Sequence of chain 24.A:
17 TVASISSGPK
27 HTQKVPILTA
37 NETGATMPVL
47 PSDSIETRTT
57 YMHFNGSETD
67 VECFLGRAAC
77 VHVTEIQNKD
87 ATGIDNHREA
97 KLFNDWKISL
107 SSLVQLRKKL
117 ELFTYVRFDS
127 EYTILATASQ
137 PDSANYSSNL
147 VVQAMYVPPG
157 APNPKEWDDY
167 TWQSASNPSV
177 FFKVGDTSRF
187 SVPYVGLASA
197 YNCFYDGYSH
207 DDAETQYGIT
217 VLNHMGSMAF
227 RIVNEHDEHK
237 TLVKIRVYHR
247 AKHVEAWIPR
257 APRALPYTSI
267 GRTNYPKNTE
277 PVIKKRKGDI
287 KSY

The small molecule below binds the protein below.
Small molecule (SMILES): Cc1cc(CCCCCOc2ccc(C3=NCCO3)cc2)on1

Sequence of chain 24.C:
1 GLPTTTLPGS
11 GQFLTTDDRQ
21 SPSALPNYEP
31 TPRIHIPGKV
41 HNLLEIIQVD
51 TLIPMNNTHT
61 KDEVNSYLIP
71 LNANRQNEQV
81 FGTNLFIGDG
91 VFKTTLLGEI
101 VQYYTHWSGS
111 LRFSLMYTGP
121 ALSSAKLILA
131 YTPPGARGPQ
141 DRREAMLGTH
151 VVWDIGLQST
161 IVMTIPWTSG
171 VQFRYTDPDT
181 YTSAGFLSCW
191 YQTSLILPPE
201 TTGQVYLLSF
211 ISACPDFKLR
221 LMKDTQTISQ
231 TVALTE

Binding-site contacts:
Ligand atom C1B contacts residue VAL188 of chain 24.A at 3.8 Å (hydrophobic).
Ligand atom C2C contacts residue TYR197 of chain 24.A at 3.7 Å (hydrophobic).
Ligand atom O1 contacts residue MET221 of chain 24.A at 3.9 Å.
Ligand atom C5C contacts residue VAL191 of chain 24.A at 3.8 Å (hydrophobic).
Ligand atom C4C contacts residue VAL188 of chain 24.A at 3.7 Å (hydrophobic).
Ligand atom C3B contacts residue VAL188 of chain 24.A at 3.8 Å (hydrophobic).
Ligand atom C4 contacts residue TYR197 of chain 24.A at 3.8 Å (hydrophobic).
Ligand atom C3B contacts residue TYR152 of chain 24.A at 3.7 Å (hydrophobic).
Ligand atom C1B contacts residue ILE104 of chain 24.A at 4.0 Å (hydrophobic).
Ligand atom C1C contacts residue TYR128 of chain 24.A at 3.7 Å (hydrophobic).
Ligand atom N3A contacts residue TYR152 of chain 24.A at 3.5 Å.
Ligand atom C2A contacts residue PHE186 of chain 24.A at 3.3 Å (hydrophobic).
Ligand atom O1 contacts residue LEU106 of chain 24.A at 3.8 Å.
Ligand atom C6B contacts residue TYR128 of chain 24.A at 3.3 Å (hydrophobic).
Ligand atom C2A contacts residue TYR152 of chain 24.A at 3.6 Å (hydrophobic).
Ligand atom C4C contacts residue VAL191 of chain 24.A at 3.0 Å (hydrophobic).
Ligand atom C5 contacts residue LEU106 of chain 24.A at 3.8 Å (hydrophobic).
Ligand atom C5A contacts residue PHE186 of chain 24.A at 3.5 Å (hydrophobic).
Ligand atom C4A contacts residue PRO174 of chain 24.A at 3.1 Å (hydrophobic).
Ligand atom N3A contacts residue PHE186 of chain 24.A at 4.0 Å.
Ligand atom C5B contacts residue PHE186 of chain 24.A at 3.9 Å (hydrophobic).
Ligand atom C4B contacts residue TYR152 of chain 24.A at 3.8 Å (hydrophobic).
Ligand atom N3A contacts residue ALA24 of chain 24.C at 3.8 Å.
Ligand atom O1B contacts residue ILE104 of chain 24.A at 3.9 Å.
Ligand atom C5B contacts residue MET224 of chain 24.A at 3.8 Å (hydrophobic).
Ligand atom N3A contacts residue PRO174 of chain 24.A at 3.7 Å.
Ligand atom C5B contacts residue TYR128 of chain 24.A at 4.0 Å (hydrophobic).
Ligand atom O1A contacts residue PHE186 of chain 24.A at 3.0 Å.
Ligand atom C3C contacts residue TYR128 of chain 24.A at 3.4 Å (hydrophobic).
Ligand atom C1B contacts residue TYR128 of chain 24.A at 3.6 Å (hydrophobic).
Ligand atom C4B contacts residue PHE186 of chain 24.A at 3.6 Å (hydrophobic).
Ligand atom O1B contacts residue TYR128 of chain 24.A at 3.4 Å (h-bond).
Ligand atom C2C contacts residue MET221 of chain 24.A at 4.0 Å (hydrophobic).
Ligand atom C6B contacts residue ILE104 of chain 24.A at 3.6 Å (hydrophobic).
Ligand atom C2B contacts residue VAL188 of chain 24.A at 3.5 Å (hydrophobic).
Ligand atom N2 contacts residue LEU106 of chain 24.A at 3.8 Å.
Ligand atom C1C contacts residue LEU106 of chain 24.A at 3.8 Å (hydrophobic).
Ligand atom C4 contacts residue LEU106 of chain 24.A at 3.9 Å (hydrophobic).
Ligand atom C5A contacts residue VAL176 of chain 24.A at 3.6 Å (hydrophobic).
Ligand atom C5A contacts residue ALA150 of chain 24.A at 3.6 Å (hydrophobic).